A protein and the small-molecule ligand that binds it are described below.
Small molecule (SMILES): CC[C@H](C)[C@H](NC(=O)[C@H](C)NC(=O)[C@H](CCC(=O)O)NC(=O)[C@H](Cc1ccccc1)NC(=O)[C@H](C)N)C(=O)N1CCC[C@H]1C(=O)N[C@@H](C)C(=O)N[C@@H](CCC(=O)O)C(=O)N[C@H](C=O)Cc1ccc(OS(=O)(=O)O)cc1

Binding-site contacts:
Ligand atom CA contacts residue THR69 of chain 1.B at 3.8 Å.
Ligand atom CD2 contacts residue ILE78 of chain 1.B at 3.9 Å (hydrophobic).
Ligand atom OE2 contacts residue TYR71 of chain 1.B at 2.9 Å (h-bond).
Ligand atom S contacts residue TYR71 of chain 1.B at 3.5 Å (h-bond).
Ligand atom O3 contacts residue GLU76 of chain 1.B at 3.7 Å.
Ligand atom CA contacts residue THR69 of chain 1.B at 3.7 Å.
Ligand atom CZ contacts residue LEU26 of chain 1.B at 3.8 Å (hydrophobic).
Ligand atom CD2 contacts residue ARG68 of chain 1.B at 3.9 Å.
Ligand atom CE2 contacts residue ARG68 of chain 1.B at 3.3 Å.
Ligand atom C contacts residue THR69 of chain 1.B at 3.8 Å.
Ligand atom CD contacts residue TYR71 of chain 1.B at 3.7 Å (hydrophobic).
Ligand atom O contacts residue LEU60 of chain 1.B at 3.6 Å.
Ligand atom CB contacts residue ILE78 of chain 1.B at 3.8 Å (hydrophobic).
Ligand atom CE2 contacts residue PHE19 of chain 1.B at 3.6 Å (hydrophobic).
Ligand atom CE1 contacts residue ARG68 of chain 1.B at 3.5 Å.
Ligand atom CB contacts residue THR69 of chain 1.B at 3.5 Å.
Ligand atom N contacts residue THR69 of chain 1.B at 2.9 Å (h-bond).
Ligand atom CZ contacts residue ARG68 of chain 1.B at 3.6 Å.
Ligand atom CD2 contacts residue PHE19 of chain 1.B at 3.4 Å (hydrophobic).
Ligand atom CD contacts residue TYR71 of chain 1.B at 3.6 Å (hydrophobic).
Ligand atom O contacts residue THR69 of chain 1.B at 3.1 Å.
Ligand atom CE1 contacts residue ILE78 of chain 1.B at 3.7 Å (hydrophobic).
Ligand atom CG contacts residue PHE19 of chain 1.B at 3.9 Å (hydrophobic).
Ligand atom CD2 contacts residue THR69 of chain 1.B at 3.8 Å.
Ligand atom CG contacts residue ILE78 of chain 1.B at 3.8 Å (hydrophobic).
Ligand atom O2 contacts residue LYS77 of chain 1.B at 3.9 Å.
Ligand atom CE1 contacts residue LEU26 of chain 1.B at 3.9 Å (hydrophobic).
Ligand atom O3 contacts residue TYR71 of chain 1.B at 2.8 Å (h-bond).
Ligand atom CD1 contacts residue LEU60 of chain 1.B at 3.4 Å (hydrophobic).
Ligand atom O3 contacts residue ILE78 of chain 1.B at 3.4 Å.
Ligand atom O2 contacts residue TYR71 of chain 1.B at 3.7 Å.
Ligand atom OE2 contacts residue ARG70 of chain 1.B at 3.7 Å.
Ligand atom CB contacts residue TYR71 of chain 1.B at 3.7 Å (hydrophobic).
Ligand atom O1 contacts residue ILE78 of chain 1.B at 3.0 Å (h-bond).
Ligand atom O1 contacts residue LYS77 of chain 1.B at 3.5 Å.
Ligand atom CD1 contacts residue ILE78 of chain 1.B at 3.6 Å (hydrophobic).
Ligand atom OH contacts residue TYR71 of chain 1.B at 3.7 Å.
Ligand atom CG1 contacts residue GLN24 of chain 1.B at 3.9 Å.
Ligand atom S contacts residue ILE78 of chain 1.B at 3.9 Å.
Ligand atom CG contacts residue TYR71 of chain 1.B at 3.6 Å (hydrophobic).

Sequence of chain 1.B:
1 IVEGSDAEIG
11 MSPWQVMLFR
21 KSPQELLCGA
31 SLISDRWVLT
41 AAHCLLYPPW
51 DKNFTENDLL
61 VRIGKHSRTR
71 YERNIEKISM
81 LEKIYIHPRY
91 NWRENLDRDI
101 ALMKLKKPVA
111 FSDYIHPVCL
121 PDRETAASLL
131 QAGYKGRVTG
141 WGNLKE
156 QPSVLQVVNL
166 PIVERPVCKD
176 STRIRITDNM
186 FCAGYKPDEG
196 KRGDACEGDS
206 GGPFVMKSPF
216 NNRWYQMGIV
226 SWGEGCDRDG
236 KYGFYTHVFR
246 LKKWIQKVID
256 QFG